A protein and the small-molecule ligand that binds it are described below.
Small molecule (SMILES): CC(=O)N[C@H]1[C@H](O[C@H]2[C@H](O)[C@@H](NC(C)=O)CO[C@@H]2CO)O[C@H](CO)[C@@H](O)[C@@H]1O

Binding-site contacts:
Ligand atom O4 contacts residue GLN354 of chain 1.C at 4.3 Å.
Ligand atom C8 contacts residue ARG137 of chain 1.C at 3.7 Å.
Ligand atom O5 contacts residue ASN192 of chain 1.C at 2.3 Å (h-bond).
Ligand atom C7 contacts residue ASP190 of chain 1.C at 4.0 Å.
Ligand atom C1 contacts residue ASN192 of chain 1.C at 1.4 Å.
Ligand atom N2 contacts residue ASP190 of chain 1.C at 3.6 Å.
Ligand atom C3 contacts residue ASN192 of chain 1.C at 3.8 Å.
Ligand atom C8 contacts residue GLN354 of chain 1.C at 3.8 Å.
Ligand atom C5 contacts residue ASN192 of chain 1.C at 3.6 Å.
Ligand atom C2 contacts residue GLN354 of chain 1.C at 4.2 Å.
Ligand atom C8 contacts residue TYR209 of chain 1.C at 3.7 Å (hydrophobic).
Ligand atom O6 contacts residue GLN354 of chain 1.C at 4.4 Å.
Ligand atom O7 contacts residue ARG137 of chain 1.C at 3.4 Å (salt-bridge).
Ligand atom C2 contacts residue ASN192 of chain 1.C at 2.4 Å.
Ligand atom C8 contacts residue ASP190 of chain 1.C at 3.7 Å.
Ligand atom N2 contacts residue GLN354 of chain 1.C at 3.4 Å (h-bond).
Ligand atom C1 contacts residue ASP190 of chain 1.C at 4.4 Å.
Ligand atom N2 contacts residue ASN192 of chain 1.C at 3.0 Å (h-bond).
Ligand atom C4 contacts residue ASN192 of chain 1.C at 4.2 Å.
Ligand atom O7 contacts residue ASN192 of chain 1.C at 3.4 Å (h-bond).
Ligand atom C1 contacts residue GLN354 of chain 1.C at 4.0 Å.
Ligand atom C6 contacts residue GLN354 of chain 1.C at 3.4 Å.
Ligand atom C7 contacts residue ASN192 of chain 1.C at 3.4 Å.
Ligand atom C5 contacts residue GLN354 of chain 1.C at 4.3 Å.
Ligand atom O7 contacts residue LEU191 of chain 1.C at 4.2 Å.
Ligand atom C7 contacts residue ARG137 of chain 1.C at 3.9 Å.
Ligand atom N2 contacts residue LEU191 of chain 1.C at 4.5 Å.
Ligand atom O7 contacts residue ASN364 of chain 1.C at 3.7 Å.
Ligand atom C4 contacts residue GLN354 of chain 1.C at 4.1 Å.
Ligand atom C7 contacts residue GLN354 of chain 1.C at 4.0 Å.
Ligand atom C8 contacts residue LEU191 of chain 1.C at 3.7 Å (hydrophobic).
Ligand atom C7 contacts residue LEU191 of chain 1.C at 4.1 Å (hydrophobic).

Sequence of chain 1.C:
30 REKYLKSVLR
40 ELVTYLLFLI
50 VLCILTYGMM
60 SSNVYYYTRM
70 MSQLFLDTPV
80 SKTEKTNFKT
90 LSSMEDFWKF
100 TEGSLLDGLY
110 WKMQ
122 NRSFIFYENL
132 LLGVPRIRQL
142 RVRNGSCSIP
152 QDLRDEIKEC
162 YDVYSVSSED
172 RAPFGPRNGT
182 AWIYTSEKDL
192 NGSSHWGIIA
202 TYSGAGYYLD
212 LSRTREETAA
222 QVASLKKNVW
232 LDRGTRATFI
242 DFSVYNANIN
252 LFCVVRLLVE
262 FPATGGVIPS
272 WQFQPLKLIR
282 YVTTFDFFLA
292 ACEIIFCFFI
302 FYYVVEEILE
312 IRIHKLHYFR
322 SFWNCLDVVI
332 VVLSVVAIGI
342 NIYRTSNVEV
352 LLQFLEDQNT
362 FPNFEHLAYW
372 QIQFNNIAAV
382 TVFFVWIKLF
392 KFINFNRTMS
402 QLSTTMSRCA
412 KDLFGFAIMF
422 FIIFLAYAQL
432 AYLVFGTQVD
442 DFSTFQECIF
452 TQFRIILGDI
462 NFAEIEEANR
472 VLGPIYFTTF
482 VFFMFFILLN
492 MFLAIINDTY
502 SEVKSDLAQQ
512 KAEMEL